The protein below binds the small molecule below.
Small molecule (SMILES): C=C[C@@]1(C)CC(=O)[C@]2(O)[C@@]3(C)[C@@H](O)CCC(C)(C)[C@@H]3[C@H](O)[C@H](OC(=O)CCCCN3CCN(C)CC3)[C@@]2(C)O1

Sequence of chain 1.A:
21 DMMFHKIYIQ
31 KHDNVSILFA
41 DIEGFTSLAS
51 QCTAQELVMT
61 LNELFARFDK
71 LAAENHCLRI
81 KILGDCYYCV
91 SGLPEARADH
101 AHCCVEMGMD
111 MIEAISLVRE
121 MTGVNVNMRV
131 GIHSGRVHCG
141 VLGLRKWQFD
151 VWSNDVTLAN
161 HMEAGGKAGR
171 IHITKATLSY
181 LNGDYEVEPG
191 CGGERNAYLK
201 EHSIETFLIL

Sequence of chain 1.B:
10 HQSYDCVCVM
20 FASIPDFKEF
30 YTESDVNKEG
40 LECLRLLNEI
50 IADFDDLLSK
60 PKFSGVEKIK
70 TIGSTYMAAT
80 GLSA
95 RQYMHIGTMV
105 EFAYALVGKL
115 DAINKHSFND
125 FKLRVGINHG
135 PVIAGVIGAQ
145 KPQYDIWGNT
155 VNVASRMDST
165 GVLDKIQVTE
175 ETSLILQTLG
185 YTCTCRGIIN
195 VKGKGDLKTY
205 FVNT

Binding-site contacts:
Ligand atom O2 contacts residue VAL151 of chain 1.A at 2.9 Å (h-bond).
Ligand atom C20 contacts residue THR157 of chain 1.A at 3.8 Å.
Ligand atom C14 contacts residue PHE26 of chain 1.B at 4.0 Å (hydrophobic).
Ligand atom C16 contacts residue LYS27 of chain 1.B at 3.7 Å.
Ligand atom C11 contacts residue THR157 of chain 1.A at 3.8 Å.
Ligand atom C7 contacts residue GLY72 of chain 1.B at 3.8 Å.
Ligand atom C3 contacts residue PHE39 of chain 1.A at 4.0 Å (hydrophobic).
Ligand atom O2 contacts residue TRP152 of chain 1.A at 3.4 Å.
Ligand atom C15 contacts residue PHE26 of chain 1.B at 3.6 Å (hydrophobic).
Ligand atom O5 contacts residue GLY72 of chain 1.B at 3.4 Å.
Ligand atom C17 contacts residue LYS27 of chain 1.B at 3.9 Å.
Ligand atom C16 contacts residue TYR30 of chain 1.B at 3.6 Å (hydrophobic).
Ligand atom C18 contacts residue ILE71 of chain 1.B at 4.0 Å (hydrophobic).
Ligand atom C6 contacts residue GLY72 of chain 1.B at 4.1 Å.
Ligand atom N2 contacts residue TAT1 of chain 1.F at 3.5 Å (h-bond).
Ligand atom O5 contacts residue ILE71 of chain 1.B at 3.6 Å (h-bond).
Ligand atom C1 contacts residue VAL151 of chain 1.A at 3.8 Å (hydrophobic).
Ligand atom O6 contacts residue TRP152 of chain 1.A at 3.6 Å.
Ligand atom O6 contacts residue GLY72 of chain 1.B at 3.6 Å.
Ligand atom C2 contacts residue PHE39 of chain 1.A at 3.6 Å (hydrophobic).
Ligand atom C15 contacts residue LEU46 of chain 1.B at 4.0 Å (hydrophobic).
Ligand atom O7 contacts residue TRP152 of chain 1.A at 4.0 Å.
Ligand atom C19 contacts residue PHE39 of chain 1.A at 4.0 Å (hydrophobic).
Ligand atom O7 contacts residue THR157 of chain 1.A at 3.2 Å (h-bond).
Ligand atom O5 contacts residue THR74 of chain 1.B at 4.0 Å.
Ligand atom C27 contacts residue ASN160 of chain 1.A at 3.9 Å.
Ligand atom C30 contacts residue TAT1 of chain 1.F at 3.6 Å.
Ligand atom C2 contacts residue VAL156 of chain 1.A at 3.7 Å (hydrophobic).
Ligand atom C12 contacts residue TRP152 of chain 1.A at 4.1 Å (hydrophobic).
Ligand atom C30 contacts residue CYS86 of chain 1.A at 3.8 Å (hydrophobic).
Ligand atom C3 contacts residue TYR88 of chain 1.A at 3.6 Å (hydrophobic).
Ligand atom C28 contacts residue TAT1 of chain 1.F at 3.4 Å.
Ligand atom C18 contacts residue LEU83 of chain 1.A at 4.0 Å (hydrophobic).
Ligand atom C1 contacts residue VAL156 of chain 1.A at 3.8 Å (hydrophobic).
Ligand atom O7 contacts residue SER153 of chain 1.A at 3.2 Å (h-bond).
Ligand atom C17 contacts residue THR157 of chain 1.A at 3.7 Å.
Ligand atom C2 contacts residue TYR88 of chain 1.A at 4.0 Å (hydrophobic).
Ligand atom O5 contacts residue SER73 of chain 1.B at 2.9 Å (h-bond).
Ligand atom C18 contacts residue GLY72 of chain 1.B at 3.8 Å.
Ligand atom O7 contacts residue VAL156 of chain 1.A at 3.8 Å.